Binding-site contacts:
Ligand atom P contacts residue NA1 of chain 1.E at 3.4 Å.
Ligand atom OP1 contacts residue VAL104 of chain 1.A at 3.6 Å.
Ligand atom O3' contacts residue ARG110 of chain 1.A at 3.5 Å.
Ligand atom C4' contacts residue PHE289 of chain 1.A at 3.6 Å (hydrophobic).
Ligand atom OP1 contacts residue ARG271 of chain 1.A at 2.8 Å (salt-bridge).
Ligand atom OP1 contacts residue NA1 of chain 1.E at 2.5 Å (h-bond).
Ligand atom OP1 contacts residue ASP273 of chain 1.A at 3.2 Å (salt-bridge).
Ligand atom C2' contacts residue GLY291 of chain 1.A at 3.6 Å.
Ligand atom O2 contacts residue ASN296 of chain 1.A at 3.0 Å (h-bond).
Ligand atom C2' contacts residue ARG275 of chain 1.A at 3.6 Å.
Ligand atom OP2 contacts residue NA1 of chain 1.E at 3.5 Å (h-bond).
Ligand atom O5' contacts residue GLY108 of chain 1.A at 3.4 Å.
Ligand atom C5' contacts residue ARG271 of chain 1.A at 3.5 Å.
Ligand atom OP1 contacts residue GLY108 of chain 1.A at 3.0 Å (h-bond).
Ligand atom OP1 contacts residue PHE107 of chain 1.A at 3.5 Å (h-bond).
Ligand atom C5' contacts residue ASP273 of chain 1.A at 3.3 Å.
Ligand atom C2' contacts residue THR288 of chain 1.A at 3.4 Å.
Ligand atom C1' contacts residue ARG275 of chain 1.A at 3.5 Å.
Ligand atom C5' contacts residue ASP198 of chain 1.A at 3.3 Å.
Ligand atom C2' contacts residue ASN296 of chain 1.A at 3.4 Å.
Ligand atom OP2 contacts residue PRO109 of chain 1.A at 3.5 Å (h-bond).
Ligand atom P contacts residue ASP196 of chain 1.A at 3.6 Å.
Ligand atom OP1 contacts residue ARG275 of chain 1.A at 3.4 Å (salt-bridge).
Ligand atom C5' contacts residue GLY106 of chain 1.A at 3.6 Å.
Ligand atom C1' contacts residue ASN296 of chain 1.A at 3.6 Å.
Ligand atom O4' contacts residue ARG275 of chain 1.A at 3.6 Å (salt-bridge).
Ligand atom O3' contacts residue THR290 of chain 1.A at 3.2 Å.
Ligand atom C1' contacts residue THR288 of chain 1.A at 3.4 Å.
Ligand atom O3' contacts residue GLY106 of chain 1.A at 3.5 Å.
Ligand atom P contacts residue GLY108 of chain 1.A at 3.5 Å.
Ligand atom OP2 contacts residue ARG110 of chain 1.A at 3.2 Å (salt-bridge).
Ligand atom O3' contacts residue HIS105 of chain 1.A at 3.5 Å.
Ligand atom O3' contacts residue PHE289 of chain 1.A at 3.6 Å.
Ligand atom OP2 contacts residue GLY108 of chain 1.A at 3.5 Å.
Ligand atom O3' contacts residue GLY291 of chain 1.A at 3.2 Å (h-bond).
Ligand atom OP1 contacts residue GLY106 of chain 1.A at 2.8 Å (h-bond).
Ligand atom C4' contacts residue ASP273 of chain 1.A at 3.3 Å.
Ligand atom OP1 contacts residue ARG110 of chain 1.A at 3.5 Å (salt-bridge).
Ligand atom OP2 contacts residue ASP196 of chain 1.A at 2.7 Å (salt-bridge).
Ligand atom OP1 contacts residue ALA111 of chain 1.A at 2.8 Å (h-bond).

Sequence of chain 1.A:
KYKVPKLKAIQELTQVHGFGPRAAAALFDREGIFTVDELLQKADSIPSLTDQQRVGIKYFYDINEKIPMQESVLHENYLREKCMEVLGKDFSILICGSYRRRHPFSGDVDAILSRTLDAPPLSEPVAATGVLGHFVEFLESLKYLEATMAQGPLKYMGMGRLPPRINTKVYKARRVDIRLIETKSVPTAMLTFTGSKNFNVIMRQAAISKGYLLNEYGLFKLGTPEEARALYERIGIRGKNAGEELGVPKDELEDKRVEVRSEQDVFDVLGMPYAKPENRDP

The small molecule below binds the protein below.
Small molecule (SMILES): Cc1cn([C@H]2C[C@H](O[P](=O)(O)OC[C@H]3O[C@@H](n4cnc5c(N)ncnc54)C[C@@H]3O[P](=O)(O)OC[C@H]3O[C@@H](n4ccc(N)nc4=O)C[C@@H]3O[P](=O)(O)OC[C@H]3O[C@@H](n4cc(C)c(=O)[nH]c4=O)C[C@@H]3O)[C@@H](CO[P](=O)(O)O[C@H]3C[C@H](n4cnc5c(=O)nc(N)[nH]c54)O[C@@H]3CO[P](=O)(O)O[C@H]3C[C@H](n4cnc5c(N)ncnc54)O[C@@H]3CO[P](=O)(O)O[C@H]3C[C@H](n4ccc(N)nc4=O)O[C@@H]3CO)O2)c(=O)[nH]c1=O